A protein and the small-molecule ligand that binds it are described below.
Small molecule (SMILES): CC(=O)N[C@H]1[C@H]([C@H](O)[C@H](O)CO)O[C@@](O[C@H]2[C@@H](O)[C@@H](CO)O[C@@H](O[C@H]3[C@H](O)[C@@H](O)[C@H](O)O[C@@H]3CO)[C@@H]2O)(C(=O)O)C[C@@H]1O

Sequence of chain 5.B:
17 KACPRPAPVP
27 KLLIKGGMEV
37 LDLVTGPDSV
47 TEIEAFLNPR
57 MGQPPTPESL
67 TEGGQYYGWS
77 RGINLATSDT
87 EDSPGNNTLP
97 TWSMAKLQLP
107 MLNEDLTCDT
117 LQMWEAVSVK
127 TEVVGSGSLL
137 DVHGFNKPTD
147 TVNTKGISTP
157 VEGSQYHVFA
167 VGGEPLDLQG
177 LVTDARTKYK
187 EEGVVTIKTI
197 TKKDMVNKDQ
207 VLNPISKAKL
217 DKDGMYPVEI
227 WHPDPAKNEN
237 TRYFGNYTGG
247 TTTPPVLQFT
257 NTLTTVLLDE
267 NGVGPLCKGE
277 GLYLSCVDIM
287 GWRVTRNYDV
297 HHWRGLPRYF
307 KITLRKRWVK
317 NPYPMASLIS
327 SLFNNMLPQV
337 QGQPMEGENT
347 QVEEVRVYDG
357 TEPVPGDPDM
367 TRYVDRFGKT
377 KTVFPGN

Sequence of chain 5.A:
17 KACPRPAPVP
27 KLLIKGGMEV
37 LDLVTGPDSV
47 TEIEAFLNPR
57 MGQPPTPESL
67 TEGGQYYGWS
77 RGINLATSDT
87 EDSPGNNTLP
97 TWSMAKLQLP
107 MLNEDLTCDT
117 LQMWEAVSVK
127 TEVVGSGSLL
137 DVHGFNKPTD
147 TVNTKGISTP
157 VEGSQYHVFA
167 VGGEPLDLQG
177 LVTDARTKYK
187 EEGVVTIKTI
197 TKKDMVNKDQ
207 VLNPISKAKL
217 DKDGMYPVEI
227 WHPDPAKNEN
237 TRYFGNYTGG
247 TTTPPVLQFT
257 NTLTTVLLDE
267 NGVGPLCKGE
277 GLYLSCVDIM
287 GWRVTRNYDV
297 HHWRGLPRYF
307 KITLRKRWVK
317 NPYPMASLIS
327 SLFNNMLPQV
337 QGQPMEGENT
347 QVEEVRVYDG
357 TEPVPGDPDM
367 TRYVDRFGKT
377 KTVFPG

Binding-site contacts:
Ligand atom C5 contacts residue ASN93 of chain 5.A at 3.6 Å.
Ligand atom C4 contacts residue GLY78 of chain 5.A at 3.6 Å.
Ligand atom C2 contacts residue GLY78 of chain 5.A at 4.1 Å.
Ligand atom C3 contacts residue GLY78 of chain 5.A at 4.2 Å.
Ligand atom O1B contacts residue ARG77 of chain 5.A at 3.0 Å (salt-bridge).
Ligand atom O1A contacts residue GLY78 of chain 5.A at 3.4 Å (h-bond).
Ligand atom C3 contacts residue HIS298 of chain 5.A at 4.1 Å.
Ligand atom O4 contacts residue HIS298 of chain 5.A at 2.7 Å (h-bond).
Ligand atom C3 contacts residue ARG77 of chain 5.A at 3.8 Å.
Ligand atom C11 contacts residue ASP85 of chain 5.B at 3.5 Å.
Ligand atom C11 contacts residue TYR72 of chain 5.A at 3.9 Å (hydrophobic).
Ligand atom O1A contacts residue TYR72 of chain 5.A at 3.7 Å.
Ligand atom C6 contacts residue TYR72 of chain 5.A at 3.9 Å (hydrophobic).
Ligand atom O4 contacts residue THR291 of chain 5.A at 3.5 Å.
Ligand atom O4 contacts residue TYR72 of chain 5.A at 4.2 Å.
Ligand atom C4 contacts residue ARG77 of chain 5.A at 4.3 Å.
Ligand atom C4 contacts residue TYR72 of chain 5.A at 3.7 Å (hydrophobic).
Ligand atom O4 contacts residue ASN80 of chain 5.A at 4.1 Å.
Ligand atom C4 contacts residue HIS298 of chain 5.A at 3.6 Å.
Ligand atom O1A contacts residue ARG77 of chain 5.A at 3.1 Å.
Ligand atom C6 contacts residue ASN93 of chain 5.A at 3.1 Å.
Ligand atom O8 contacts residue TYR72 of chain 5.A at 3.9 Å.
Ligand atom C4 contacts residue VAL296 of chain 5.A at 4.2 Å (hydrophobic).
Ligand atom O4 contacts residue GLY78 of chain 5.A at 3.3 Å.
Ligand atom O8 contacts residue ARG77 of chain 5.A at 3.3 Å (salt-bridge).
Ligand atom O4 contacts residue VAL296 of chain 5.A at 3.7 Å.
Ligand atom C6 contacts residue THR94 of chain 5.A at 3.9 Å.
Ligand atom C3 contacts residue GLY78 of chain 5.A at 3.7 Å.
Ligand atom C1 contacts residue GLY78 of chain 5.A at 4.2 Å.
Ligand atom O3 contacts residue GLY78 of chain 5.A at 3.6 Å.
Ligand atom O4 contacts residue ILE79 of chain 5.A at 3.7 Å.
Ligand atom O10 contacts residue ASN293 of chain 5.A at 4.3 Å.
Ligand atom C1 contacts residue ARG77 of chain 5.A at 3.5 Å.
Ligand atom C5 contacts residue TYR72 of chain 5.A at 3.7 Å (hydrophobic).
Ligand atom N5 contacts residue TYR72 of chain 5.A at 2.9 Å (h-bond).
Ligand atom C1 contacts residue TYR72 of chain 5.A at 4.1 Å (hydrophobic).
Ligand atom C10 contacts residue TYR72 of chain 5.A at 3.8 Å (hydrophobic).
Ligand atom O6 contacts residue ASN93 of chain 5.A at 2.9 Å (h-bond).
Ligand atom C3 contacts residue VAL296 of chain 5.A at 3.4 Å (hydrophobic).
Ligand atom O1B contacts residue TYR72 of chain 5.A at 4.1 Å.